Binding-site contacts:
Ligand atom N4 contacts residue TYR115 of chain 1.A at 3.6 Å.
Ligand atom O26 contacts residue LYS65 of chain 1.A at 3.2 Å (salt-bridge).
Ligand atom C29 contacts residue LYS65 of chain 1.A at 3.4 Å.
Ligand atom C31 contacts residue ASN164 of chain 1.A at 3.5 Å.
Ligand atom C6 contacts residue ALA116 of chain 1.A at 3.9 Å (hydrophobic).
Ligand atom C3 contacts residue ALA116 of chain 1.A at 3.7 Å (hydrophobic).
Ligand atom C33 contacts residue LYS65 of chain 1.A at 3.7 Å.
Ligand atom N2 contacts residue GLU114 of chain 1.A at 2.9 Å (salt-bridge).
Ligand atom C37 contacts residue GLY43 of chain 1.A at 3.4 Å.
Ligand atom N2 contacts residue ALA116 of chain 1.A at 3.5 Å (h-bond).
Ligand atom C12 contacts residue GLY119 of chain 1.A at 3.5 Å.
Ligand atom N4 contacts residue GLU114 of chain 1.A at 3.7 Å.
Ligand atom C22 contacts residue PRO117 of chain 1.A at 3.6 Å (hydrophobic).
Ligand atom C37 contacts residue LYS44 of chain 1.A at 3.6 Å.
Ligand atom C11 contacts residue GLY119 of chain 1.A at 3.5 Å.
Ligand atom N5 contacts residue ALA116 of chain 1.A at 3.0 Å (h-bond).
Ligand atom C12 contacts residue PRO117 of chain 1.A at 3.9 Å (hydrophobic).
Ligand atom C13 contacts residue LEU166 of chain 1.A at 3.5 Å (hydrophobic).
Ligand atom N30 contacts residue VAL50 of chain 1.A at 3.7 Å.
Ligand atom C25 contacts residue VAL50 of chain 1.A at 3.5 Å (hydrophobic).
Ligand atom N4 contacts residue ALA116 of chain 1.A at 2.8 Å (h-bond).
Ligand atom C36 contacts residue GLU163 of chain 1.A at 3.3 Å.
Ligand atom O8 contacts residue LEU42 of chain 1.A at 3.8 Å.
Ligand atom C11 contacts residue PRO117 of chain 1.A at 3.2 Å (hydrophobic).
Ligand atom C7 contacts residue GLY119 of chain 1.A at 3.9 Å.
Ligand atom N2 contacts residue TYR115 of chain 1.A at 3.8 Å.
Ligand atom C13 contacts residue ALA63 of chain 1.A at 3.9 Å (hydrophobic).
Ligand atom C34 contacts residue VAL50 of chain 1.A at 3.3 Å (hydrophobic).
Ligand atom C12 contacts residue ALA116 of chain 1.A at 3.1 Å (hydrophobic).
Ligand atom N1 contacts residue VAL50 of chain 1.A at 3.7 Å.
Ligand atom C7 contacts residue ALA116 of chain 1.A at 3.9 Å (hydrophobic).
Ligand atom C14 contacts residue LEU166 of chain 1.A at 3.7 Å (hydrophobic).
Ligand atom C27 contacts residue LYS65 of chain 1.A at 3.7 Å.
Ligand atom N2 contacts residue ALA63 of chain 1.A at 3.5 Å.
Ligand atom C36 contacts residue LEU166 of chain 1.A at 3.9 Å (hydrophobic).
Ligand atom N2 contacts residue LEU166 of chain 1.A at 3.9 Å.
Ligand atom C37 contacts residue GLY45 of chain 1.A at 3.7 Å.
Ligand atom C16 contacts residue LEU166 of chain 1.A at 3.9 Å (hydrophobic).
Ligand atom C34 contacts residue LYS65 of chain 1.A at 3.7 Å.
Ligand atom C37 contacts residue VAL50 of chain 1.A at 3.6 Å (hydrophobic).

Sequence of chain 1.A:
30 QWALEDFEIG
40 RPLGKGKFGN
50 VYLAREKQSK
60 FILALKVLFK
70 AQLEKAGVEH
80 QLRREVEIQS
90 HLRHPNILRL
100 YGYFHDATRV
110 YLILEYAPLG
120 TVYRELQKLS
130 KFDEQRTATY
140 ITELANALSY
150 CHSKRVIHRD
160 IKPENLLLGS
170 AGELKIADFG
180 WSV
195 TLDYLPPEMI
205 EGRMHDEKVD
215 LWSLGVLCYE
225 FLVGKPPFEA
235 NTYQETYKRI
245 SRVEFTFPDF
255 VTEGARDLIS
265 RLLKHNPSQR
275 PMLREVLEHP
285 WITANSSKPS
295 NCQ

The small molecule below binds the protein below.
Small molecule (SMILES): CCc1cccc(CC)c1NC(=O)n1cc2c(c1)/C(=N\C(=O)c1ccc(N3CCN(C)CC3)cc1)N=N2